Sequence of chain 1.I:
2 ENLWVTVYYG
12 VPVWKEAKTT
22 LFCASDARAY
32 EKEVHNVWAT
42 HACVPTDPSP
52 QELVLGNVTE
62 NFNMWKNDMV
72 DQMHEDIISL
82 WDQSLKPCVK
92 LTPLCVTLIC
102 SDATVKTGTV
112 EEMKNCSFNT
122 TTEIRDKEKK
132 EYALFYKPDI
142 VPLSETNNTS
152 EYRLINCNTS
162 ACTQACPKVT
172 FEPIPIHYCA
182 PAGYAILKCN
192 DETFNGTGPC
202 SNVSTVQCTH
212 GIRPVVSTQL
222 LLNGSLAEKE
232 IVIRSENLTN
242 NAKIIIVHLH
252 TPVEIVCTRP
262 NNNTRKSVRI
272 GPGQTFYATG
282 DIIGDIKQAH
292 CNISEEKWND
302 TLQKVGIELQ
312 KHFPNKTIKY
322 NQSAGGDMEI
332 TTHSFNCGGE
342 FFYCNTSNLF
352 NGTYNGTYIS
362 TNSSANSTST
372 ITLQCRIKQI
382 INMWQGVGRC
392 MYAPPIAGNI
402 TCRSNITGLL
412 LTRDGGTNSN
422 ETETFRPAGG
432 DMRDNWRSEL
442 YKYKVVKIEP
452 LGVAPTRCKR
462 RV

Binding-site contacts:
Ligand atom C8 contacts residue ASN337 of chain 1.I at 4.3 Å.
Ligand atom O6 contacts residue GLY339 of chain 1.I at 4.3 Å.
Ligand atom C5 contacts residue SER405 of chain 1.I at 4.5 Å.
Ligand atom C2 contacts residue ARG404 of chain 1.I at 4.2 Å.
Ligand atom C6 contacts residue ARG404 of chain 1.I at 4.4 Å.
Ligand atom C1 contacts residue ASN224 of chain 1.I at 1.5 Å.
Ligand atom C4 contacts residue ARG404 of chain 1.I at 3.9 Å.
Ligand atom O5 contacts residue ASN224 of chain 1.I at 2.3 Å (h-bond).
Ligand atom O6 contacts residue NAG1 of chain 1.QA at 3.5 Å.
Ligand atom C1 contacts residue SER405 of chain 1.I at 3.4 Å.
Ligand atom O7 contacts residue ARG404 of chain 1.I at 3.6 Å.
Ligand atom C5 contacts residue GLU173 of chain 1.I at 4.1 Å.
Ligand atom O5 contacts residue SER405 of chain 1.I at 4.0 Å.
Ligand atom O7 contacts residue CYS403 of chain 1.I at 4.0 Å.
Ligand atom O4 contacts residue ARG404 of chain 1.I at 4.0 Å.
Ligand atom C6 contacts residue GLU173 of chain 1.I at 3.7 Å.
Ligand atom C3 contacts residue ARG404 of chain 1.I at 3.8 Å.
Ligand atom C1 contacts residue ARG404 of chain 1.I at 3.5 Å.
Ligand atom O7 contacts residue SER405 of chain 1.I at 3.7 Å.
Ligand atom O5 contacts residue ARG404 of chain 1.I at 3.6 Å.
Ligand atom C5 contacts residue ASN224 of chain 1.I at 3.7 Å.
Ligand atom C4 contacts residue ASN224 of chain 1.I at 4.3 Å.
Ligand atom O5 contacts residue NAG1 of chain 1.QA at 4.0 Å.
Ligand atom O6 contacts residue ASN224 of chain 1.I at 3.8 Å.
Ligand atom N2 contacts residue ASN224 of chain 1.I at 3.0 Å (h-bond).
Ligand atom C7 contacts residue SER405 of chain 1.I at 4.5 Å.
Ligand atom C6 contacts residue NAG1 of chain 1.QA at 3.6 Å.
Ligand atom C8 contacts residue ARG404 of chain 1.I at 3.8 Å.
Ligand atom C7 contacts residue ASN224 of chain 1.I at 3.6 Å.
Ligand atom O7 contacts residue ASN224 of chain 1.I at 3.6 Å.
Ligand atom C8 contacts residue VAL216 of chain 1.I at 4.2 Å (hydrophobic).
Ligand atom C5 contacts residue NAG1 of chain 1.QA at 4.3 Å.
Ligand atom C3 contacts residue ASN224 of chain 1.I at 3.8 Å.
Ligand atom C5 contacts residue ARG404 of chain 1.I at 3.3 Å.
Ligand atom C2 contacts residue ASN224 of chain 1.I at 2.5 Å.

This protein binds this small molecule.
Small molecule (SMILES): CC(=O)N[C@H]1[C@H](O[C@H]2[C@H](O)[C@@H](NC(C)=O)CO[C@@H]2CO)O[C@H](CO)[C@@H](O[C@@H]2O[C@H](CO[C@H]3O[C@H](CO)[C@@H](O)[C@H](O)[C@@H]3O)[C@@H](O)[C@H](O)[C@@H]2O)[C@@H]1O